Binding-site contacts:
Ligand atom C5 contacts residue LYS212 of chain 1.C at 4.2 Å.
Ligand atom O7 contacts residue ASN173 of chain 1.C at 3.1 Å (h-bond).
Ligand atom C8 contacts residue GLU174 of chain 1.C at 4.3 Å.
Ligand atom C7 contacts residue GLU152 of chain 1.C at 4.5 Å.
Ligand atom O6 contacts residue GLU153 of chain 1.C at 3.1 Å.
Ligand atom O5 contacts residue ILE154 of chain 1.C at 3.2 Å (h-bond).
Ligand atom C1 contacts residue GLU153 of chain 1.C at 4.0 Å.
Ligand atom C3 contacts residue LYS212 of chain 1.C at 3.9 Å.
Ligand atom O7 contacts residue GLU152 of chain 1.C at 3.6 Å (salt-bridge).
Ligand atom O3 contacts residue LYS212 of chain 1.C at 3.9 Å.
Ligand atom O5 contacts residue GLU153 of chain 1.C at 3.4 Å.
Ligand atom O6 contacts residue GLU216 of chain 1.C at 2.6 Å (salt-bridge).
Ligand atom C2 contacts residue GLU152 of chain 1.C at 4.3 Å.
Ligand atom C6 contacts residue GLU216 of chain 1.C at 3.2 Å.
Ligand atom C6 contacts residue GLU153 of chain 1.C at 4.3 Å.
Ligand atom O6 contacts residue ILE154 of chain 1.C at 3.2 Å (h-bond).
Ligand atom C7 contacts residue ASN173 of chain 1.C at 3.2 Å.
Ligand atom C3 contacts residue ASN173 of chain 1.C at 3.9 Å.
Ligand atom C6 contacts residue LYS212 of chain 1.C at 4.2 Å.
Ligand atom C8 contacts residue ASN173 of chain 1.C at 4.4 Å.
Ligand atom C1 contacts residue ASN173 of chain 1.C at 1.4 Å.
Ligand atom C4 contacts residue LYS212 of chain 1.C at 4.0 Å.
Ligand atom C4 contacts residue ASN173 of chain 1.C at 4.3 Å.
Ligand atom O5 contacts residue ASN173 of chain 1.C at 2.4 Å (h-bond).
Ligand atom C1 contacts residue ILE154 of chain 1.C at 4.0 Å (hydrophobic).
Ligand atom O4 contacts residue LYS212 of chain 1.C at 3.0 Å (salt-bridge).
Ligand atom N2 contacts residue ASN173 of chain 1.C at 3.0 Å (h-bond).
Ligand atom C2 contacts residue ASN173 of chain 1.C at 2.5 Å.
Ligand atom C1 contacts residue GLU152 of chain 1.C at 3.8 Å.
Ligand atom C5 contacts residue ASN173 of chain 1.C at 3.7 Å.
Ligand atom C6 contacts residue ILE154 of chain 1.C at 4.1 Å (hydrophobic).
Ligand atom O5 contacts residue GLU152 of chain 1.C at 4.1 Å.
Ligand atom C5 contacts residue ILE154 of chain 1.C at 4.2 Å (hydrophobic).

Sequence of chain 1.C:
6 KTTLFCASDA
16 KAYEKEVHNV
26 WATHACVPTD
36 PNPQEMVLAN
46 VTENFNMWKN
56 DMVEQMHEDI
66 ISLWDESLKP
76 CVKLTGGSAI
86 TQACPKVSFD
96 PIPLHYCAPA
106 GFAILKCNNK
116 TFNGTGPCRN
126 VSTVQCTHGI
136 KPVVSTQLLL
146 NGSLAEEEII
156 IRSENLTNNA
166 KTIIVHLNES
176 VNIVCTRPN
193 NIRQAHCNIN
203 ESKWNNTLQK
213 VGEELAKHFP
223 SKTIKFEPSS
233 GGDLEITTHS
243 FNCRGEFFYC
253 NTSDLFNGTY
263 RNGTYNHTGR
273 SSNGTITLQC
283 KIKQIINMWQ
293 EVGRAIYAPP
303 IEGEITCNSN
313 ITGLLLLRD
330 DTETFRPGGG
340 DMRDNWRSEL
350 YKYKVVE

This small molecule binds to this protein.
Small molecule (SMILES): CC(=O)N[C@@H]1[C@@H](O)[C@H](O)[C@@H](CO)O[C@H]1O